Binding-site contacts:
Ligand atom C8 contacts residue ARG146 of chain 1.A at 4.2 Å.
Ligand atom N3 contacts residue TYR80 of chain 1.A at 3.9 Å.
Ligand atom C11 contacts residue VAL102 of chain 1.A at 3.4 Å (hydrophobic).
Ligand atom C10 contacts residue ARG103 of chain 1.A at 3.9 Å.
Ligand atom C9 contacts residue ARG146 of chain 1.A at 3.6 Å.
Ligand atom C8 contacts residue PRO104 of chain 1.A at 3.4 Å (hydrophobic).
Ligand atom C5 contacts residue ARG146 of chain 1.A at 4.1 Å.
Ligand atom O4 contacts residue ZN1 of chain 1.K at 2.0 Å.
Ligand atom C13 contacts residue PRO104 of chain 1.A at 3.6 Å (hydrophobic).
Ligand atom C9 contacts residue PRO104 of chain 1.A at 3.5 Å (hydrophobic).
Ligand atom O2 contacts residue ZN1 of chain 1.K at 2.1 Å.
Ligand atom C11 contacts residue LEU84 of chain 1.A at 4.3 Å (hydrophobic).
Ligand atom N3 contacts residue ZN1 of chain 1.K at 2.8 Å.
Ligand atom C1 contacts residue ZN1 of chain 1.K at 2.8 Å.
Ligand atom C9 contacts residue ARG103 of chain 1.A at 4.4 Å.
Ligand atom C11 contacts residue ARG103 of chain 1.A at 4.1 Å.
Ligand atom C5 contacts residue ZN1 of chain 1.K at 4.2 Å.
Ligand atom O4 contacts residue TYR80 of chain 1.A at 4.3 Å.
Ligand atom C10 contacts residue PRO104 of chain 1.A at 3.8 Å (hydrophobic).
Ligand atom N3 contacts residue ARG146 of chain 1.A at 3.9 Å.
Ligand atom C13 contacts residue LEU84 of chain 1.A at 4.3 Å (hydrophobic).
Ligand atom C1 contacts residue TYR80 of chain 1.A at 4.4 Å (hydrophobic).
Ligand atom C21 contacts residue ARG146 of chain 1.A at 4.4 Å.
Ligand atom C10 contacts residue ARG146 of chain 1.A at 4.1 Å.
Ligand atom C12 contacts residue PRO104 of chain 1.A at 3.9 Å (hydrophobic).
Ligand atom O16 contacts residue ZN1 of chain 1.K at 4.1 Å.
Ligand atom C6 contacts residue TYR80 of chain 1.A at 4.3 Å (hydrophobic).
Ligand atom N14 contacts residue ARG146 of chain 1.A at 4.2 Å.
Ligand atom C10 contacts residue VAL102 of chain 1.A at 3.2 Å (hydrophobic).
Ligand atom O16 contacts residue ARG146 of chain 1.A at 2.8 Å (salt-bridge).
Ligand atom C6 contacts residue ARG146 of chain 1.A at 3.8 Å.
Ligand atom C11 contacts residue PRO104 of chain 1.A at 4.0 Å (hydrophobic).
Ligand atom C15 contacts residue ARG146 of chain 1.A at 3.8 Å.
Ligand atom C7 contacts residue TYR80 of chain 1.A at 3.8 Å (hydrophobic).
Ligand atom C7 contacts residue PRO104 of chain 1.A at 3.9 Å (hydrophobic).
Ligand atom C12 contacts residue LEU84 of chain 1.A at 3.7 Å (hydrophobic).
Ligand atom C5 contacts residue TYR80 of chain 1.A at 3.3 Å (hydrophobic).
Ligand atom O4 contacts residue ARG146 of chain 1.A at 2.9 Å (salt-bridge).
Ligand atom C9 contacts residue VAL102 of chain 1.A at 4.5 Å (hydrophobic).

This protein binds this small molecule.
Small molecule (SMILES): CC(C)(C)OC(=O)N[C@@H](Cc1ccccc1)CN(O)C=O

Sequence of chain 1.A:
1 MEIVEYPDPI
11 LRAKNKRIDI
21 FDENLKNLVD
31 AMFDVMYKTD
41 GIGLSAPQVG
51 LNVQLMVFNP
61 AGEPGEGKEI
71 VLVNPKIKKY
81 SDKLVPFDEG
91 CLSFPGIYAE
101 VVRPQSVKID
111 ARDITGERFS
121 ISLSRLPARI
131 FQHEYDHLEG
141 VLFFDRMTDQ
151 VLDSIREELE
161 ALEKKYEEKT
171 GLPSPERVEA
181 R